Binding-site contacts:
Ligand atom C1 contacts residue TYR16 of chain 1.A at 4.4 Å (hydrophobic).
Ligand atom O3 contacts residue TYR16 of chain 1.A at 3.9 Å.
Ligand atom C3 contacts residue TYR16 of chain 1.A at 3.8 Å (hydrophobic).
Ligand atom C2 contacts residue TYR16 of chain 1.A at 3.2 Å (hydrophobic).
Ligand atom C3 contacts residue THR14 of chain 1.A at 3.2 Å.
Ligand atom O1 contacts residue TYR16 of chain 1.A at 4.4 Å.
Ligand atom O1 contacts residue LYS17 of chain 1.A at 4.0 Å.
Ligand atom C2 contacts residue THR14 of chain 1.A at 4.1 Å.
Ligand atom O3 contacts residue THR14 of chain 1.A at 4.1 Å.

Sequence of chain 1.A:
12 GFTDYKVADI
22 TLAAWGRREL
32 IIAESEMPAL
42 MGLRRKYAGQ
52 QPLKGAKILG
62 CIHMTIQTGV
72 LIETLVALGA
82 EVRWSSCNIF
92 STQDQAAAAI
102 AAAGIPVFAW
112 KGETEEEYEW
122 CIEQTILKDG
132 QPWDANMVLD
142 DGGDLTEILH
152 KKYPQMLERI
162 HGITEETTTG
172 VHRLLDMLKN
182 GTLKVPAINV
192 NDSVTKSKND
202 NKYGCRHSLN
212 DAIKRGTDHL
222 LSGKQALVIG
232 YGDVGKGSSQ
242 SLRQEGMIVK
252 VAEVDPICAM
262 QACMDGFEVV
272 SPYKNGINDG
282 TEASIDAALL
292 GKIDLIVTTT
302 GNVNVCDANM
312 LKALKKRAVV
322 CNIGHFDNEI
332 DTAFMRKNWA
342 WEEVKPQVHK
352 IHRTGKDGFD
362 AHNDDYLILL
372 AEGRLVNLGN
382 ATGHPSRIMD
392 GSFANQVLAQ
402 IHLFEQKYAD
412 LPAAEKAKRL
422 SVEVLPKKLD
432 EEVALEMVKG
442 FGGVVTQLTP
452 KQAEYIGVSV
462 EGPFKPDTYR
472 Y

A protein and the small-molecule ligand that binds it are described below.
Small molecule (SMILES): OCCCO